Binding-site contacts:
Ligand atom C7 contacts residue THR200 of chain 1.A at 4.3 Å.
Ligand atom C8 contacts residue THR200 of chain 1.A at 4.0 Å.
Ligand atom C7 contacts residue ASN198 of chain 1.A at 4.0 Å.
Ligand atom C3 contacts residue ASN198 of chain 1.A at 3.8 Å.
Ligand atom C4 contacts residue ASN198 of chain 1.A at 4.2 Å.
Ligand atom O7 contacts residue ASN198 of chain 1.A at 4.5 Å.
Ligand atom O6 contacts residue PRO202 of chain 1.A at 4.3 Å.
Ligand atom N2 contacts residue ASN198 of chain 1.A at 3.0 Å (h-bond).
Ligand atom C5 contacts residue ASN198 of chain 1.A at 3.6 Å.
Ligand atom C1 contacts residue ASN198 of chain 1.A at 1.4 Å.
Ligand atom C8 contacts residue SER238 of chain 1.A at 3.3 Å.
Ligand atom C8 contacts residue ASN198 of chain 1.A at 4.5 Å.
Ligand atom N2 contacts residue THR200 of chain 1.A at 3.8 Å.
Ligand atom C8 contacts residue PHE241 of chain 1.A at 4.1 Å (hydrophobic).
Ligand atom O5 contacts residue ASN198 of chain 1.A at 2.3 Å (h-bond).
Ligand atom O7 contacts residue PHE241 of chain 1.A at 4.3 Å.
Ligand atom C2 contacts residue ASN198 of chain 1.A at 2.5 Å.
Ligand atom C8 contacts residue ALA239 of chain 1.A at 4.1 Å (hydrophobic).

Sequence of chain 1.A:
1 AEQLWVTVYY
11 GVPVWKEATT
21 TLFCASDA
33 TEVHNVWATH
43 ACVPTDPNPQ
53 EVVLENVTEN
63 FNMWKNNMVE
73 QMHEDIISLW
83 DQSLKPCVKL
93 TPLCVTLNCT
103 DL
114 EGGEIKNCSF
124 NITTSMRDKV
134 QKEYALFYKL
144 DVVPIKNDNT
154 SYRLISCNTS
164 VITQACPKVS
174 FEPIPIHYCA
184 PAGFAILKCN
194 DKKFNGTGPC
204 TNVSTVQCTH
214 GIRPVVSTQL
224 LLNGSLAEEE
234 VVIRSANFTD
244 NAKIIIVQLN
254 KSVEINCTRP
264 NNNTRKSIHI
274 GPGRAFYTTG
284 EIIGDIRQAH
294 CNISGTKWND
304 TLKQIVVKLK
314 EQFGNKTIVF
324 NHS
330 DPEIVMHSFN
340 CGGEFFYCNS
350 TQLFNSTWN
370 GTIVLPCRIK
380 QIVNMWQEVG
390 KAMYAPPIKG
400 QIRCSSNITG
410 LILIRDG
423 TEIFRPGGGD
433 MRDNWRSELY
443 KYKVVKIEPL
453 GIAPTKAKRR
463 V

This protein binds this small molecule.
Small molecule (SMILES): CC(=O)N[C@@H]1[C@@H](O)[C@H](O)[C@@H](CO)O[C@H]1O